Binding-site contacts:
Ligand atom O7 contacts residue ASP275 of chain 1.E at 4.4 Å.
Ligand atom O7 contacts residue ILE274 of chain 1.E at 3.5 Å (h-bond).
Ligand atom O6 contacts residue ASN53 of chain 1.E at 3.2 Å (h-bond).
Ligand atom N2 contacts residue ILE274 of chain 1.E at 4.0 Å.
Ligand atom N2 contacts residue ASN53 of chain 1.E at 3.5 Å (h-bond).
Ligand atom C8 contacts residue ASP275 of chain 1.E at 3.3 Å.
Ligand atom O3 contacts residue ILE276 of chain 1.E at 3.2 Å.
Ligand atom C8 contacts residue ILE276 of chain 1.E at 3.9 Å (hydrophobic).
Ligand atom C3 contacts residue ASN53 of chain 1.E at 2.9 Å.
Ligand atom C2 contacts residue ILE276 of chain 1.E at 4.0 Å (hydrophobic).
Ligand atom C1 contacts residue ASP275 of chain 1.E at 4.5 Å.
Ligand atom C2 contacts residue ASN53 of chain 1.E at 2.2 Å.
Ligand atom C5 contacts residue ASN53 of chain 1.E at 3.1 Å.
Ligand atom C8 contacts residue ILE274 of chain 1.E at 4.2 Å (hydrophobic).
Ligand atom C3 contacts residue ILE276 of chain 1.E at 4.0 Å (hydrophobic).
Ligand atom O3 contacts residue ASN53 of chain 1.E at 2.8 Å (h-bond).
Ligand atom C6 contacts residue ASN53 of chain 1.E at 3.2 Å.
Ligand atom C7 contacts residue ILE274 of chain 1.E at 3.7 Å (hydrophobic).
Ligand atom O5 contacts residue ASN53 of chain 1.E at 2.4 Å (h-bond).
Ligand atom C1 contacts residue ILE274 of chain 1.E at 4.4 Å (hydrophobic).
Ligand atom C1 contacts residue ASN53 of chain 1.E at 1.4 Å.
Ligand atom C2 contacts residue ASP275 of chain 1.E at 4.4 Å.
Ligand atom C4 contacts residue ASN53 of chain 1.E at 3.5 Å.
Ligand atom C7 contacts residue ASP275 of chain 1.E at 4.2 Å.

The small molecule below binds the protein below.
Small molecule (SMILES): CC(=O)N[C@H]1[C@H](O[C@H]2[C@H](O)[C@@H](NC(C)=O)CO[C@@H]2CO)O[C@H](CO)[C@@H](O)[C@@H]1O

Sequence of chain 1.E:
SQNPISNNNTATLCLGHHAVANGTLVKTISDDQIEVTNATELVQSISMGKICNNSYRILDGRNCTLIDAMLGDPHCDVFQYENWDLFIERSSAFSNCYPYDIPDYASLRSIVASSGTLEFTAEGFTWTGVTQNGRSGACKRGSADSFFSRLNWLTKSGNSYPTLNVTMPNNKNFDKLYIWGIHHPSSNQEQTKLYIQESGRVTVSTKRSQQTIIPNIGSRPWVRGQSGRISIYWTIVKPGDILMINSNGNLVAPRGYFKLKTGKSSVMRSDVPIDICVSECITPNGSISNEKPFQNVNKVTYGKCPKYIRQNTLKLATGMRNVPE